The protein below binds the small molecule below.
Small molecule (SMILES): CO[C@H]1O[C@H](CO)[C@@H](O)[C@H](O[C@@H]2OC[C@@H](O)[C@H](O)[C@H]2O)[C@@H]1O

Binding-site contacts:
Ligand atom C5 contacts residue TYR83 of chain 2.A at 4.2 Å (hydrophobic).
Ligand atom C2 contacts residue GLY60 of chain 2.A at 3.8 Å.
Ligand atom C4 contacts residue GLY34 of chain 2.A at 4.0 Å.
Ligand atom O5 contacts residue GLY60 of chain 2.A at 3.3 Å (h-bond).
Ligand atom O5 contacts residue GLY59 of chain 2.A at 3.6 Å.
Ligand atom C6 contacts residue TYR83 of chain 2.A at 3.8 Å (hydrophobic).
Ligand atom C1 contacts residue ASP35 of chain 2.A at 3.7 Å.
Ligand atom C4 contacts residue ASP38 of chain 2.A at 3.6 Å.
Ligand atom C4 contacts residue GLY60 of chain 2.A at 3.7 Å.
Ligand atom O6 contacts residue ASP35 of chain 2.A at 2.9 Å (salt-bridge).
Ligand atom O5 contacts residue ASP35 of chain 2.A at 3.3 Å (salt-bridge).
Ligand atom O6 contacts residue VAL36 of chain 2.A at 3.2 Å (h-bond).
Ligand atom C6 contacts residue ASP35 of chain 2.A at 3.7 Å.
Ligand atom O4 contacts residue GLY60 of chain 2.A at 2.8 Å (h-bond).
Ligand atom O6 contacts residue ASP38 of chain 2.A at 3.0 Å (salt-bridge).
Ligand atom C1 contacts residue GLY60 of chain 2.A at 3.7 Å.
Ligand atom O5 contacts residue TYR83 of chain 2.A at 3.8 Å.
Ligand atom C7 contacts residue ASP35 of chain 2.A at 3.2 Å.
Ligand atom C5 contacts residue ASP38 of chain 2.A at 4.1 Å.
Ligand atom C6 contacts residue GLY34 of chain 2.A at 4.3 Å.
Ligand atom O3 contacts residue GLY60 of chain 2.A at 3.4 Å (h-bond).
Ligand atom C3 contacts residue GLY60 of chain 2.A at 4.1 Å.
Ligand atom O6 contacts residue SER33 of chain 2.A at 4.2 Å.
Ligand atom C5 contacts residue GLY34 of chain 2.A at 4.3 Å.
Ligand atom C6 contacts residue PHE131 of chain 2.A at 3.5 Å (hydrophobic).
Ligand atom C6 contacts residue ASP38 of chain 2.A at 3.4 Å.
Ligand atom C5 contacts residue GLY60 of chain 2.A at 4.3 Å.
Ligand atom O6 contacts residue GLY34 of chain 2.A at 3.1 Å.
Ligand atom C6 contacts residue VAL36 of chain 2.A at 4.0 Å (hydrophobic).
Ligand atom O4 contacts residue ASP38 of chain 2.A at 2.8 Å (salt-bridge).
Ligand atom O4 contacts residue GLY59 of chain 2.A at 3.6 Å.
Ligand atom O5 contacts residue GLY34 of chain 2.A at 4.0 Å.
Ligand atom O2 contacts residue ASP35 of chain 2.A at 4.2 Å.
Ligand atom O2 contacts residue GLY34 of chain 2.A at 3.3 Å.
Ligand atom O1 contacts residue ASP35 of chain 2.A at 4.0 Å.
Ligand atom C4 contacts residue GLY59 of chain 2.A at 4.3 Å.
Ligand atom C5 contacts residue PHE131 of chain 2.A at 4.4 Å (hydrophobic).
Ligand atom C5 contacts residue GLY59 of chain 2.A at 4.0 Å.
Ligand atom C7 contacts residue TYR83 of chain 2.A at 3.7 Å (hydrophobic).
Ligand atom C5 contacts residue ASP35 of chain 2.A at 4.1 Å.

Sequence of chain 2.A:
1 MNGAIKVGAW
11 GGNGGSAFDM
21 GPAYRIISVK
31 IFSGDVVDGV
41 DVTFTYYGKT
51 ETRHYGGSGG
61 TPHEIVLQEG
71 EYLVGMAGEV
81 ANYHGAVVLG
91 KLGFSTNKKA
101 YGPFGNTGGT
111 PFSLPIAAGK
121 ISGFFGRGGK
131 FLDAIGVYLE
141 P